Sequence of chain 1.A:
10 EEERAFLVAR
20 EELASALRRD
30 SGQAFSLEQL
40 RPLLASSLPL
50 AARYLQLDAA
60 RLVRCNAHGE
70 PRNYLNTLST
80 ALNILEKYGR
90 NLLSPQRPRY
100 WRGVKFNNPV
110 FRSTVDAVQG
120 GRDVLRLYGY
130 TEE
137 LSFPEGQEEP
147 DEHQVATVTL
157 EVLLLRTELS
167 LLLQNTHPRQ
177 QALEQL

This small molecule binds to this protein.
Small molecule (SMILES): CSCC[C@H](NC(=O)[C@@H](N)CC(=O)O)C(=O)N[C@@H](Cc1ccc(O)cc1)C(=O)N[C@@H](C)C=O

Binding-site contacts:
Ligand atom CB contacts residue ASN107 of chain 1.A at 3.6 Å.
Ligand atom C contacts residue ASN107 of chain 1.A at 3.4 Å.
Ligand atom CE2 contacts residue ASN90 of chain 1.A at 3.5 Å.
Ligand atom CA contacts residue ASN107 of chain 1.A at 3.8 Å.
Ligand atom CE1 contacts residue TRP100 of chain 1.A at 3.5 Å (hydrophobic).
Ligand atom OH contacts residue PRO97 of chain 1.A at 3.8 Å.
Ligand atom CA contacts residue GLY102 of chain 1.A at 3.8 Å.
Ligand atom CD1 contacts residue TRP100 of chain 1.A at 3.9 Å (hydrophobic).
Ligand atom CE1 contacts residue TYR99 of chain 1.A at 3.9 Å (hydrophobic).
Ligand atom CE2 contacts residue PRO97 of chain 1.A at 3.9 Å (hydrophobic).
Ligand atom O contacts residue TYR87 of chain 1.A at 2.4 Å (h-bond).
Ligand atom C contacts residue ASN107 of chain 1.A at 3.8 Å.
Ligand atom CA contacts residue ASN107 of chain 1.A at 3.5 Å.
Ligand atom O contacts residue ASN107 of chain 1.A at 2.5 Å (h-bond).
Ligand atom C contacts residue TYR87 of chain 1.A at 3.4 Å (hydrophobic).
Ligand atom CB contacts residue TYR87 of chain 1.A at 4.0 Å (hydrophobic).
Ligand atom CB contacts residue GLY102 of chain 1.A at 3.5 Å.
Ligand atom OH contacts residue ASN90 of chain 1.A at 3.0 Å (h-bond).
Ligand atom O contacts residue VAL109 of chain 1.A at 3.4 Å.
Ligand atom N contacts residue ASN107 of chain 1.A at 3.2 Å (h-bond).
Ligand atom CE contacts residue ILE83 of chain 1.A at 3.9 Å (hydrophobic).
Ligand atom O contacts residue ASN107 of chain 1.A at 4.0 Å.
Ligand atom O contacts residue LYS104 of chain 1.A at 3.2 Å.
Ligand atom CZ contacts residue ASN90 of chain 1.A at 3.7 Å.
Ligand atom CD1 contacts residue TYR99 of chain 1.A at 3.1 Å (hydrophobic).
Ligand atom CE1 contacts residue TYR129 of chain 1.A at 3.5 Å (hydrophobic).
Ligand atom CG contacts residue GLY102 of chain 1.A at 3.8 Å.
Ligand atom C contacts residue VAL109 of chain 1.A at 3.9 Å (hydrophobic).
Ligand atom C contacts residue ASN107 of chain 1.A at 3.2 Å.
Ligand atom CG contacts residue TYR99 of chain 1.A at 3.3 Å (hydrophobic).
Ligand atom O contacts residue GLY102 of chain 1.A at 3.6 Å (h-bond).
Ligand atom N contacts residue ASN107 of chain 1.A at 3.7 Å.
Ligand atom CE contacts residue TYR87 of chain 1.A at 3.8 Å (hydrophobic).
Ligand atom C contacts residue LYS104 of chain 1.A at 3.8 Å.
Ligand atom C contacts residue ASN107 of chain 1.A at 3.8 Å.
Ligand atom CA contacts residue TYR87 of chain 1.A at 3.9 Å (hydrophobic).
Ligand atom CB contacts residue TYR99 of chain 1.A at 3.4 Å (hydrophobic).
Ligand atom CD1 contacts residue GLY102 of chain 1.A at 3.3 Å.
Ligand atom O contacts residue ASN107 of chain 1.A at 3.8 Å.
Ligand atom CE1 contacts residue TYR87 of chain 1.A at 4.0 Å (hydrophobic).